Sequence of chain 1.C:
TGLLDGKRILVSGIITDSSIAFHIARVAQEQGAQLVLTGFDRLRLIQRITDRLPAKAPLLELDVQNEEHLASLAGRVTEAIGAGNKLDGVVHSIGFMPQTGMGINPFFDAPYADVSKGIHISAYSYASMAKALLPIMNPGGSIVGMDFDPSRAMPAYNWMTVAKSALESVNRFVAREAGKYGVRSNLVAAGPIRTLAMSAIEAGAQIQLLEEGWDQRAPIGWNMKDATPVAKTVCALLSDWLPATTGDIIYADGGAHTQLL

Binding-site contacts:
Ligand atom C10 contacts residue ALA198 of chain 1.C at 4.0 Å (hydrophobic).
Ligand atom C10 contacts residue MET103 of chain 1.C at 3.8 Å (hydrophobic).
Ligand atom C2 contacts residue TYR158 of chain 1.C at 3.3 Å (hydrophobic).
Ligand atom C7 contacts residue GLY96 of chain 1.C at 3.6 Å.
Ligand atom C9 contacts residue ALA198 of chain 1.C at 3.9 Å (hydrophobic).
Ligand atom CL1 contacts residue ALA198 of chain 1.C at 3.5 Å.
Ligand atom C4 contacts residue NAD1 of chain 1.I at 3.6 Å.
Ligand atom CL1 contacts residue GLY96 of chain 1.C at 3.1 Å.
Ligand atom O1 contacts residue NAD1 of chain 1.I at 3.3 Å.
Ligand atom C1 contacts residue TYR158 of chain 1.C at 3.4 Å (hydrophobic).
Ligand atom O2 contacts residue TYR158 of chain 1.C at 2.5 Å (h-bond).
Ligand atom CL1 contacts residue NAD1 of chain 1.I at 3.6 Å.
Ligand atom C17 contacts residue PHE149 of chain 1.C at 3.6 Å (hydrophobic).
Ligand atom C12 contacts residue GLY96 of chain 1.C at 3.3 Å.
Ligand atom C5 contacts residue NAD1 of chain 1.I at 3.2 Å.
Ligand atom C19 contacts residue MET199 of chain 1.C at 3.9 Å (hydrophobic).
Ligand atom C1 contacts residue NAD1 of chain 1.I at 3.5 Å.
Ligand atom C7 contacts residue MET161 of chain 1.C at 4.0 Å (hydrophobic).
Ligand atom O2 contacts residue NAD1 of chain 1.I at 2.5 Å (h-bond).
Ligand atom C18 contacts residue NAD1 of chain 1.I at 3.4 Å.
Ligand atom O2 contacts residue LYS165 of chain 1.C at 3.8 Å.
Ligand atom C8 contacts residue ALA198 of chain 1.C at 3.5 Å (hydrophobic).
Ligand atom C18 contacts residue PHE149 of chain 1.C at 3.7 Å (hydrophobic).
Ligand atom C10 contacts residue ILE202 of chain 1.C at 3.9 Å (hydrophobic).
Ligand atom O1 contacts residue ALA198 of chain 1.C at 3.7 Å.
Ligand atom C12 contacts residue PHE97 of chain 1.C at 3.8 Å (hydrophobic).
Ligand atom C3 contacts residue NAD1 of chain 1.I at 3.5 Å.
Ligand atom C14 contacts residue LEU218 of chain 1.C at 3.6 Å (hydrophobic).
Ligand atom CL5 contacts residue PHE97 of chain 1.C at 4.0 Å.
Ligand atom C6 contacts residue NAD1 of chain 1.I at 3.4 Å.
Ligand atom C2 contacts residue NAD1 of chain 1.I at 3.4 Å.
Ligand atom C9 contacts residue ILE202 of chain 1.C at 4.0 Å (hydrophobic).
Ligand atom C16 contacts residue TYR158 of chain 1.C at 4.0 Å (hydrophobic).
Ligand atom C7 contacts residue ALA198 of chain 1.C at 3.3 Å (hydrophobic).
Ligand atom C15 contacts residue ILE202 of chain 1.C at 3.8 Å (hydrophobic).
Ligand atom CL5 contacts residue MET98 of chain 1.C at 3.3 Å.
Ligand atom C19 contacts residue LEU218 of chain 1.C at 4.0 Å (hydrophobic).
Ligand atom C4 contacts residue MET199 of chain 1.C at 3.8 Å (hydrophobic).
Ligand atom C12 contacts residue ALA198 of chain 1.C at 3.8 Å (hydrophobic).
Ligand atom C17 contacts residue TYR158 of chain 1.C at 3.7 Å (hydrophobic).

A protein and the small-molecule ligand that binds it are described below.
Small molecule (SMILES): Oc1cc(Cc2ccccc2)ccc1Oc1ccc(Cl)cc1Cl